Sequence of chain 2.B:
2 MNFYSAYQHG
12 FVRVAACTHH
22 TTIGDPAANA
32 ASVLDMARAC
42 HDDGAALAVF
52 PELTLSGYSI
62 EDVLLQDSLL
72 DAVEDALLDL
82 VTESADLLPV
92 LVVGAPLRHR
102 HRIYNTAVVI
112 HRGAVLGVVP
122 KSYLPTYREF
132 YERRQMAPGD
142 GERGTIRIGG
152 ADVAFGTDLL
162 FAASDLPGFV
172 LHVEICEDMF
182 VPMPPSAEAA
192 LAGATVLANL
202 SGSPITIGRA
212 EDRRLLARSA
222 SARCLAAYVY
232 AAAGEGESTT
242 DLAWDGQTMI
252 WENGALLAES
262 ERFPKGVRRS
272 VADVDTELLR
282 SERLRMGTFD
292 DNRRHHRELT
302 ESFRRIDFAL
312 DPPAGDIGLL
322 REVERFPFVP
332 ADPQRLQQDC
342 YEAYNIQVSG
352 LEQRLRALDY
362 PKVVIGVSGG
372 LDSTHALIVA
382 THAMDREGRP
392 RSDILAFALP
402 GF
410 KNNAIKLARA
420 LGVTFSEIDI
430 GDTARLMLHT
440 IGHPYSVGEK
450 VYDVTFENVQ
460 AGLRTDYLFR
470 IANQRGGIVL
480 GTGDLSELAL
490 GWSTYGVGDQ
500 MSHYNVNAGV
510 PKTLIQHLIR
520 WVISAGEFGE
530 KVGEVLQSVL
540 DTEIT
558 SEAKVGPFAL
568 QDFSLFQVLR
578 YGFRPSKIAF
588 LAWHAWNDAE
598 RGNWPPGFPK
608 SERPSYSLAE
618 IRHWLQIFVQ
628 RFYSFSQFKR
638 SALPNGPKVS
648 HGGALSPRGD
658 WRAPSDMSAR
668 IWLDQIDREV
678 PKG

Binding-site contacts:
Ligand atom OXT contacts residue ARG129 of chain 2.B at 3.4 Å (salt-bridge).
Ligand atom OE1 contacts residue ARG210 of chain 2.B at 3.5 Å.
Ligand atom OE2 contacts residue CYS177 of chain 2.B at 3.4 Å (h-bond).
Ligand atom OE1 contacts residue CYS177 of chain 2.B at 4.2 Å.
Ligand atom CA contacts residue TYR128 of chain 2.B at 3.9 Å (hydrophobic).
Ligand atom CB contacts residue PHE181 of chain 2.B at 4.4 Å (hydrophobic).
Ligand atom OXT contacts residue ARG577 of chain 2.D at 4.3 Å.
Ligand atom OE2 contacts residue GLU178 of chain 2.B at 3.9 Å.
Ligand atom OE1 contacts residue SER204 of chain 2.B at 2.8 Å (h-bond).
Ligand atom CB contacts residue ARG210 of chain 2.B at 4.5 Å.
Ligand atom CB contacts residue GLU178 of chain 2.B at 3.7 Å.
Ligand atom O contacts residue ARG129 of chain 2.B at 4.3 Å.
Ligand atom CB contacts residue TYR128 of chain 2.B at 4.2 Å (hydrophobic).
Ligand atom N contacts residue GLU178 of chain 2.B at 3.7 Å.
Ligand atom CG contacts residue PHE181 of chain 2.B at 3.7 Å (hydrophobic).
Ligand atom CD contacts residue ARG210 of chain 2.B at 4.0 Å.
Ligand atom OE1 contacts residue PHE181 of chain 2.B at 3.8 Å.
Ligand atom CA contacts residue GLU178 of chain 2.B at 4.4 Å.
Ligand atom CD contacts residue PHE131 of chain 2.B at 4.5 Å (hydrophobic).
Ligand atom N contacts residue TYR128 of chain 2.B at 2.9 Å (h-bond).
Ligand atom N contacts residue PHE181 of chain 2.B at 4.3 Å.
Ligand atom O contacts residue TYR128 of chain 2.B at 3.9 Å.
Ligand atom CD contacts residue PHE181 of chain 2.B at 3.8 Å (hydrophobic).
Ligand atom CB contacts residue PHE131 of chain 2.B at 4.2 Å (hydrophobic).
Ligand atom CG contacts residue ARG210 of chain 2.B at 3.6 Å.
Ligand atom OE2 contacts residue PHE181 of chain 2.B at 4.2 Å.
Ligand atom OE2 contacts residue PHE131 of chain 2.B at 3.9 Å.
Ligand atom CD contacts residue SER204 of chain 2.B at 4.0 Å.
Ligand atom C contacts residue TYR128 of chain 2.B at 4.2 Å (hydrophobic).
Ligand atom N contacts residue MET287 of chain 2.D at 4.3 Å.
Ligand atom O contacts residue ARG210 of chain 2.B at 3.0 Å (salt-bridge).
Ligand atom C contacts residue ARG210 of chain 2.B at 3.7 Å.
Ligand atom C contacts residue ARG129 of chain 2.B at 4.1 Å.
Ligand atom C contacts residue PHE131 of chain 2.B at 4.5 Å (hydrophobic).
Ligand atom OXT contacts residue ARG210 of chain 2.B at 4.1 Å.
Ligand atom CD contacts residue CYS177 of chain 2.B at 4.2 Å (hydrophobic).
Ligand atom CA contacts residue PHE181 of chain 2.B at 4.5 Å (hydrophobic).
Ligand atom O contacts residue GLU130 of chain 2.B at 4.3 Å.
Ligand atom O contacts residue PHE131 of chain 2.B at 3.4 Å.

Sequence of chain 2.D:
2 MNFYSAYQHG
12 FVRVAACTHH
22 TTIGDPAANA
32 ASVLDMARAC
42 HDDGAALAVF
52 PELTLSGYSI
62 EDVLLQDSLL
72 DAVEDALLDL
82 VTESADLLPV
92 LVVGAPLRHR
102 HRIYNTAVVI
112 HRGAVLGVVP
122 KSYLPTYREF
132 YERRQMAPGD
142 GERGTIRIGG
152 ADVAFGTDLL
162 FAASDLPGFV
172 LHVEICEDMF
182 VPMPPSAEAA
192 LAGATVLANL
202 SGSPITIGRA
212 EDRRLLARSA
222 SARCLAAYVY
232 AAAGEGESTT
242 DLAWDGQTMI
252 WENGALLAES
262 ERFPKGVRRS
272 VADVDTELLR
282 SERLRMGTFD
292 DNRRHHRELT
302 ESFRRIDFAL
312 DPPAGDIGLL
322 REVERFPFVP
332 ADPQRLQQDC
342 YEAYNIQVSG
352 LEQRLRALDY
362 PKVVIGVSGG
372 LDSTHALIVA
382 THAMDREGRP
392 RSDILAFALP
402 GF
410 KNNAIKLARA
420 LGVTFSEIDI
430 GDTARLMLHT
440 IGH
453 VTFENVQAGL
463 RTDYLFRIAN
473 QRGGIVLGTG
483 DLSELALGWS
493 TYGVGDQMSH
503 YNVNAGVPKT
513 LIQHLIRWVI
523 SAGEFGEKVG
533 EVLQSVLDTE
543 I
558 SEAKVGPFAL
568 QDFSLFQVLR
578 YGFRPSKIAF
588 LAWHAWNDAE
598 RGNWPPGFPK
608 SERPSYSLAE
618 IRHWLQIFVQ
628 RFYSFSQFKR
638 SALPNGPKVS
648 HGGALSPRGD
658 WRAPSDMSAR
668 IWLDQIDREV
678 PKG

This small molecule binds to this protein.
Small molecule (SMILES): N[C@@H](CCC(=O)O)C(=O)O